A small-molecule ligand and the protein it binds are described below.
Small molecule (SMILES): CC(=O)N[C@H]1[C@H](O[C@H]2[C@H](O)[C@@H](NC(C)=O)CO[C@@H]2CO)O[C@H](CO)[C@@H](O[C@@H]2O[C@H](CO[C@H]3O[C@H](CO)[C@@H](O)[C@H](O[C@H]4O[C@H](CO)[C@@H](O)[C@H](O)[C@@H]4O[C@H]4O[C@H](CO)[C@@H](O)[C@H](O)[C@@H]4O)[C@@H]3O)[C@@H](O)[C@H](O[C@H]3O[C@H](CO)[C@@H](O)[C@H](O)[C@@H]3O)[C@@H]2O)[C@@H]1O

Binding-site contacts:
Ligand atom O5 contacts residue ASN338 of chain 1.C at 3.4 Å (h-bond).
Ligand atom C4 contacts residue ASN349 of chain 1.C at 4.1 Å.
Ligand atom C1 contacts residue ASN338 of chain 1.C at 3.9 Å.
Ligand atom O3 contacts residue ARG331 of chain 1.C at 3.1 Å (salt-bridge).
Ligand atom O7 contacts residue ASN349 of chain 1.C at 3.7 Å.
Ligand atom O5 contacts residue ASN349 of chain 1.C at 2.3 Å (h-bond).
Ligand atom N2 contacts residue ARG331 of chain 1.C at 4.3 Å.
Ligand atom C5 contacts residue ASN338 of chain 1.C at 4.3 Å.
Ligand atom C7 contacts residue ASN349 of chain 1.C at 3.6 Å.
Ligand atom O6 contacts residue GLU333 of chain 1.C at 4.3 Å.
Ligand atom C5 contacts residue ASN349 of chain 1.C at 3.6 Å.
Ligand atom C7 contacts residue GLN340 of chain 1.C at 4.3 Å.
Ligand atom O6 contacts residue ASN338 of chain 1.C at 3.8 Å.
Ligand atom O7 contacts residue GLN340 of chain 1.C at 3.3 Å (h-bond).
Ligand atom C2 contacts residue GLN340 of chain 1.C at 4.0 Å.
Ligand atom O7 contacts residue ARG331 of chain 1.C at 2.9 Å (salt-bridge).
Ligand atom C2 contacts residue ASN349 of chain 1.C at 2.3 Å.
Ligand atom C3 contacts residue ARG331 of chain 1.C at 4.2 Å.
Ligand atom C6 contacts residue ASN338 of chain 1.C at 3.9 Å.
Ligand atom O5 contacts residue GLN340 of chain 1.C at 4.3 Å.
Ligand atom C7 contacts residue ARG331 of chain 1.C at 3.8 Å.
Ligand atom C6 contacts residue GLU333 of chain 1.C at 4.2 Å.
Ligand atom N2 contacts residue ASN349 of chain 1.C at 3.0 Å (h-bond).
Ligand atom C1 contacts residue ASN349 of chain 1.C at 1.4 Å.
Ligand atom C2 contacts residue ARG331 of chain 1.C at 4.0 Å.
Ligand atom C3 contacts residue ASN349 of chain 1.C at 3.7 Å.
Ligand atom C1 contacts residue GLN340 of chain 1.C at 4.0 Å.

Sequence of chain 1.C:
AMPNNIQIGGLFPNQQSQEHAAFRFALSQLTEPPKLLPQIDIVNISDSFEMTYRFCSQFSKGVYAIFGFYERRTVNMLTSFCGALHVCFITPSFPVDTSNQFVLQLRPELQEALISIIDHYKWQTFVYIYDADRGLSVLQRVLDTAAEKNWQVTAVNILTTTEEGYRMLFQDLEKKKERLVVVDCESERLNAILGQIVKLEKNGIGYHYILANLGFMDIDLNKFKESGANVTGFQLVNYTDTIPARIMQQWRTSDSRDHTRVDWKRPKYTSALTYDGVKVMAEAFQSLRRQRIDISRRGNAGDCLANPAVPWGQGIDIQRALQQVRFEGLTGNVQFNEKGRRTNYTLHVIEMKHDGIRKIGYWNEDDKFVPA